Binding-site contacts:
Ligand atom C11 contacts residue PHE308 of chain 1.A at 3.8 Å (hydrophobic).
Ligand atom C6 contacts residue PHE308 of chain 1.A at 3.8 Å (hydrophobic).
Ligand atom C11 contacts residue SER304 of chain 1.A at 4.1 Å.
Ligand atom O3 contacts residue HIS96 of chain 1.A at 3.1 Å.
Ligand atom C4 contacts residue ILE272 of chain 1.A at 4.4 Å (hydrophobic).
Ligand atom C3 contacts residue ILE272 of chain 1.A at 4.1 Å (hydrophobic).
Ligand atom C5 contacts residue PHE308 of chain 1.A at 3.7 Å (hydrophobic).
Ligand atom C7 contacts residue PHE308 of chain 1.A at 4.3 Å (hydrophobic).
Ligand atom C4 contacts residue PHE308 of chain 1.A at 3.8 Å (hydrophobic).
Ligand atom C2 contacts residue GLN305 of chain 1.A at 3.9 Å.
Ligand atom C9 contacts residue TYR95 of chain 1.A at 3.8 Å (hydrophobic).
Ligand atom C10 contacts residue ILE272 of chain 1.A at 3.8 Å (hydrophobic).
Ligand atom C4 contacts residue PHE276 of chain 1.A at 4.1 Å (hydrophobic).
Ligand atom C10 contacts residue THR269 of chain 1.A at 3.9 Å.
Ligand atom C5 contacts residue PHE276 of chain 1.A at 4.2 Å (hydrophobic).
Ligand atom C12 contacts residue PHE276 of chain 1.A at 4.2 Å (hydrophobic).
Ligand atom C10 contacts residue ASN257 of chain 1.A at 3.8 Å.
Ligand atom C10 contacts residue GLN305 of chain 1.A at 4.0 Å.
Ligand atom O2 contacts residue PHE308 of chain 1.A at 3.6 Å.
Ligand atom O1 contacts residue GLN305 of chain 1.A at 3.1 Å (h-bond).
Ligand atom C10 contacts residue TRP268 of chain 1.A at 4.2 Å (hydrophobic).
Ligand atom C10 contacts residue TYR265 of chain 1.A at 4.3 Å (hydrophobic).
Ligand atom C2 contacts residue ILE272 of chain 1.A at 3.7 Å (hydrophobic).
Ligand atom C11 contacts residue GLN305 of chain 1.A at 3.4 Å.
Ligand atom C5 contacts residue ILE272 of chain 1.A at 4.2 Å (hydrophobic).
Ligand atom C6 contacts residue ILE272 of chain 1.A at 4.0 Å (hydrophobic).
Ligand atom C2 contacts residue PHE308 of chain 1.A at 3.5 Å (hydrophobic).
Ligand atom C9 contacts residue ILE272 of chain 1.A at 4.4 Å (hydrophobic).
Ligand atom C11 contacts residue MET293 of chain 1.A at 3.5 Å (hydrophobic).
Ligand atom C3 contacts residue PHE308 of chain 1.A at 3.6 Å (hydrophobic).
Ligand atom C12 contacts residue HIS96 of chain 1.A at 4.2 Å.
Ligand atom C1 contacts residue PHE308 of chain 1.A at 3.8 Å (hydrophobic).
Ligand atom C1 contacts residue ILE272 of chain 1.A at 3.9 Å (hydrophobic).
Ligand atom O1 contacts residue PHE308 of chain 1.A at 3.8 Å.
Ligand atom O1 contacts residue ILE272 of chain 1.A at 3.5 Å.
Ligand atom O2 contacts residue ILE272 of chain 1.A at 4.3 Å.
Ligand atom O2 contacts residue GLN305 of chain 1.A at 2.7 Å (h-bond).
Ligand atom C7 contacts residue PHE276 of chain 1.A at 4.1 Å (hydrophobic).
Ligand atom C3 contacts residue GLN305 of chain 1.A at 3.8 Å.
Ligand atom C8 contacts residue LEU255 of chain 1.A at 4.2 Å (hydrophobic).

Sequence of chain 1.A:
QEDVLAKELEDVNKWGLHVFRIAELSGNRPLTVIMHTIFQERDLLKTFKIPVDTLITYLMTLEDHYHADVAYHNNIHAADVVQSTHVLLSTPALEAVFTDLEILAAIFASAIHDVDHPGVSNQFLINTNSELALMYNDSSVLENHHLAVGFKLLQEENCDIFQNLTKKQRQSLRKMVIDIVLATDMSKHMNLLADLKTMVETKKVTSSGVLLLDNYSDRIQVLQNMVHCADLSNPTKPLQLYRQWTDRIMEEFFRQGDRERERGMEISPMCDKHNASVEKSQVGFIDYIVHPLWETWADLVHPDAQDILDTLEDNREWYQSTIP

This protein binds this small molecule.
Small molecule (SMILES): COc1cc2c(cc1OC)CN(C=O)CC2